This small molecule binds to this protein.
Small molecule (SMILES): CC(C)(CO[P](=O)(O)O[P](=O)(O)OC[C@H]1O[C@@H](n2cnc3c(N)ncnc32)[C@H](O)[C@@H]1OP(=O)(O)O)[C@@H](O)C(=O)NCCC(=O)NCCNC(=O)Cc1cc(O)cc(O)c1

Binding-site contacts:
Ligand atom CAI contacts residue ARG256 of chain 1.A at 3.1 Å.
Ligand atom O8A contacts residue HIS224 of chain 1.A at 3.1 Å (h-bond).
Ligand atom P3' contacts residue HIS224 of chain 1.A at 3.4 Å.
Ligand atom CAJ contacts residue ARG256 of chain 1.A at 3.6 Å.
Ligand atom C5P contacts residue ALA235 of chain 1.A at 3.4 Å (hydrophobic).
Ligand atom C2A contacts residue ALA190 of chain 1.A at 3.6 Å (hydrophobic).
Ligand atom CAE contacts residue GLU191 of chain 1.A at 3.4 Å.
Ligand atom O3A contacts residue TYR227 of chain 1.A at 3.6 Å.
Ligand atom O2' contacts residue LYS240 of chain 1.A at 3.5 Å (salt-bridge).
Ligand atom CAF contacts residue GLN301 of chain 1.A at 3.5 Å.
Ligand atom OAD contacts residue GLY297 of chain 1.A at 3.5 Å.
Ligand atom C2A contacts residue ASN238 of chain 1.A at 3.6 Å.
Ligand atom C5' contacts residue HIS224 of chain 1.A at 3.6 Å.
Ligand atom N1A contacts residue ALA190 of chain 1.A at 3.4 Å.
Ligand atom OAL contacts residue GLY298 of chain 1.A at 3.5 Å.
Ligand atom N4P contacts residue ALA235 of chain 1.A at 2.7 Å (h-bond).
Ligand atom OAD contacts residue GLY298 of chain 1.A at 2.7 Å (h-bond).
Ligand atom CAJ contacts residue GLU191 of chain 1.A at 3.3 Å.
Ligand atom N1A contacts residue ASN238 of chain 1.A at 3.5 Å.
Ligand atom C6P contacts residue ALA235 of chain 1.A at 3.2 Å (hydrophobic).
Ligand atom O3' contacts residue HIS224 of chain 1.A at 2.8 Å (h-bond).
Ligand atom OAL contacts residue GLU191 of chain 1.A at 2.4 Å (salt-bridge).
Ligand atom CAG contacts residue GLN301 of chain 1.A at 3.3 Å.
Ligand atom N1A contacts residue LEU239 of chain 1.A at 3.5 Å (h-bond).
Ligand atom N6A contacts residue ILE237 of chain 1.A at 3.1 Å (h-bond).
Ligand atom C5A contacts residue PHE434 of chain 1.A at 3.6 Å (hydrophobic).
Ligand atom CAH contacts residue GLN301 of chain 1.A at 3.5 Å.
Ligand atom OAL contacts residue ARG256 of chain 1.A at 2.9 Å.
Ligand atom N6A contacts residue ALA235 of chain 1.A at 3.3 Å (h-bond).
Ligand atom O9A contacts residue LYS240 of chain 1.A at 3.1 Å (salt-bridge).
Ligand atom O5A contacts residue TYR227 of chain 1.A at 2.6 Å (h-bond).
Ligand atom C3' contacts residue HIS224 of chain 1.A at 3.2 Å.
Ligand atom OAD contacts residue GLY236 of chain 1.A at 3.1 Å.
Ligand atom C4' contacts residue HIS224 of chain 1.A at 3.3 Å.
Ligand atom OAK contacts residue LEU253 of chain 1.A at 3.6 Å.
Ligand atom O5P contacts residue PRO320 of chain 1.A at 3.6 Å.
Ligand atom C13 contacts residue PHE294 of chain 1.A at 3.4 Å (hydrophobic).
Ligand atom OAK contacts residue GLY329 of chain 1.A at 3.1 Å.
Ligand atom CAB contacts residue ILE237 of chain 1.A at 3.5 Å (hydrophobic).
Ligand atom OAD contacts residue ILE237 of chain 1.A at 2.7 Å (h-bond).

Sequence of chain 1.A:
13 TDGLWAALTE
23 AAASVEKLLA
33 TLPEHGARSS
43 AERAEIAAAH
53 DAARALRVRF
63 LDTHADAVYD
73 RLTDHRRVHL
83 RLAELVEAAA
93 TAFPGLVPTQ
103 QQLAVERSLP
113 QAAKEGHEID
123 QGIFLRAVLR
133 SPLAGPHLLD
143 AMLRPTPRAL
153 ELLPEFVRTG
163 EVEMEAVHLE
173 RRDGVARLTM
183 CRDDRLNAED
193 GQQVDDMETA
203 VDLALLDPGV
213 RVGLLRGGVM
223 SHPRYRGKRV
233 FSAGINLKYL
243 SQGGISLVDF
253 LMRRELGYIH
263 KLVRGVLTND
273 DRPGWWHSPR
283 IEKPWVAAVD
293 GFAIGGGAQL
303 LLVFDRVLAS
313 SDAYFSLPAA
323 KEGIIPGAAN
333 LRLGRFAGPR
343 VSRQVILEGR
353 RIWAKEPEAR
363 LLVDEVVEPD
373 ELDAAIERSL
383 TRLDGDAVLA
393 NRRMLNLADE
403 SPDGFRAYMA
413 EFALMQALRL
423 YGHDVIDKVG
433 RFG